Binding-site contacts:
Ligand atom O1B contacts residue GLY523 of chain 3.C at 3.8 Å.
Ligand atom O1G contacts residue ARG635 of chain 3.D at 3.1 Å (salt-bridge).
Ligand atom C2 contacts residue ILE656 of chain 3.C at 3.7 Å (hydrophobic).
Ligand atom O2G contacts residue PRO520 of chain 3.C at 3.2 Å.
Ligand atom O1B contacts residue THR525 of chain 3.C at 2.7 Å (h-bond).
Ligand atom O1A contacts residue LEU526 of chain 3.C at 3.7 Å.
Ligand atom O1G contacts residue ASN624 of chain 3.C at 3.3 Å (h-bond).
Ligand atom O3G contacts residue LYS524 of chain 3.C at 3.4 Å.
Ligand atom N3 contacts residue LEU526 of chain 3.C at 3.7 Å.
Ligand atom O1A contacts residue GLY523 of chain 3.C at 3.0 Å.
Ligand atom O2A contacts residue LEU526 of chain 3.C at 3.5 Å.
Ligand atom O2A contacts residue THR525 of chain 3.C at 3.2 Å.
Ligand atom O2G contacts residue GLY521 of chain 3.C at 3.8 Å.
Ligand atom C8 contacts residue GLY523 of chain 3.C at 3.8 Å.
Ligand atom C5' contacts residue GLY521 of chain 3.C at 3.5 Å.
Ligand atom O2B contacts residue CYS522 of chain 3.C at 2.6 Å (h-bond).
Ligand atom C4 contacts residue LEU526 of chain 3.C at 3.8 Å (hydrophobic).
Ligand atom N7 contacts residue GLY523 of chain 3.C at 3.2 Å.
Ligand atom O2B contacts residue LYS524 of chain 3.C at 3.8 Å.
Ligand atom N7 contacts residue CYS522 of chain 3.C at 3.3 Å (h-bond).
Ligand atom O2B contacts residue GLY523 of chain 3.C at 2.8 Å (h-bond).
Ligand atom N6 contacts residue ILE479 of chain 3.C at 3.7 Å.
Ligand atom O1B contacts residue LYS524 of chain 3.C at 3.1 Å.
Ligand atom N1 contacts residue ILE656 of chain 3.C at 3.7 Å.
Ligand atom O2G contacts residue PRO519 of chain 3.C at 3.0 Å (h-bond).
Ligand atom N3 contacts residue ILE656 of chain 3.C at 3.8 Å.
Ligand atom N7 contacts residue GLY521 of chain 3.C at 3.8 Å.
Ligand atom O2' contacts residue THR688 of chain 3.C at 3.1 Å (h-bond).
Ligand atom C2' contacts residue THR688 of chain 3.C at 3.8 Å.
Ligand atom C2 contacts residue ASP478 of chain 3.C at 3.1 Å.
Ligand atom C8 contacts residue GLY521 of chain 3.C at 3.2 Å.
Ligand atom O4' contacts residue GLY521 of chain 3.C at 3.8 Å.
Ligand atom O2G contacts residue LYS524 of chain 3.C at 3.0 Å (salt-bridge).
Ligand atom C1' contacts residue THR688 of chain 3.C at 3.5 Å.
Ligand atom N1 contacts residue ASP478 of chain 3.C at 2.9 Å (salt-bridge).
Ligand atom O2B contacts residue GLY521 of chain 3.C at 3.4 Å.
Ligand atom O3G contacts residue ASP577 of chain 3.C at 3.1 Å (salt-bridge).
Ligand atom O3A contacts residue THR525 of chain 3.C at 3.8 Å.
Ligand atom N1 contacts residue ILE479 of chain 3.C at 3.7 Å.
Ligand atom C2' contacts residue LEU526 of chain 3.C at 3.8 Å (hydrophobic).

Sequence of chain 3.C:
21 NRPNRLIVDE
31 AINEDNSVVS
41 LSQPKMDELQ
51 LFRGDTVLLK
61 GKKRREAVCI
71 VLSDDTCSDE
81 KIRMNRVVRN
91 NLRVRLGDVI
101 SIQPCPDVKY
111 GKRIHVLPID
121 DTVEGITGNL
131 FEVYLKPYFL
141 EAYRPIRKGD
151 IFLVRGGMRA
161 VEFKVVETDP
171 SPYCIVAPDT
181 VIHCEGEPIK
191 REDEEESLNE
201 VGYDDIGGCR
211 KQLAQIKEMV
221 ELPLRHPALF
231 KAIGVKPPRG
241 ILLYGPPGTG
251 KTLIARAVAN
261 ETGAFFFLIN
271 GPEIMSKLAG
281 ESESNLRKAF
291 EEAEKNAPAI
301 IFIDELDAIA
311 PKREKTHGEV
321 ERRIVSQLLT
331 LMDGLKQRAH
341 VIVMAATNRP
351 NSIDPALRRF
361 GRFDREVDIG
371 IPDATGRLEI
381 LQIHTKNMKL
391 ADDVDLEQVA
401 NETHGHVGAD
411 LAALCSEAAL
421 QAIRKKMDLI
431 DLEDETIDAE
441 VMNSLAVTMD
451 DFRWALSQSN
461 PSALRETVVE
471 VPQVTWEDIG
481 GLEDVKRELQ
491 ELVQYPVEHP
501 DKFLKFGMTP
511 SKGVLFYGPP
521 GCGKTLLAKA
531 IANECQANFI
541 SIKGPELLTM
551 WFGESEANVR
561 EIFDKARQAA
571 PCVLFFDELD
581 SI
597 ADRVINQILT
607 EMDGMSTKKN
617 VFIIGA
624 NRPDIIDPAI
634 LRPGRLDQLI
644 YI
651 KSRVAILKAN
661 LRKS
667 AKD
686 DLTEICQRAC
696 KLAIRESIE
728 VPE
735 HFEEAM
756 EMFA

Sequence of chain 3.D:
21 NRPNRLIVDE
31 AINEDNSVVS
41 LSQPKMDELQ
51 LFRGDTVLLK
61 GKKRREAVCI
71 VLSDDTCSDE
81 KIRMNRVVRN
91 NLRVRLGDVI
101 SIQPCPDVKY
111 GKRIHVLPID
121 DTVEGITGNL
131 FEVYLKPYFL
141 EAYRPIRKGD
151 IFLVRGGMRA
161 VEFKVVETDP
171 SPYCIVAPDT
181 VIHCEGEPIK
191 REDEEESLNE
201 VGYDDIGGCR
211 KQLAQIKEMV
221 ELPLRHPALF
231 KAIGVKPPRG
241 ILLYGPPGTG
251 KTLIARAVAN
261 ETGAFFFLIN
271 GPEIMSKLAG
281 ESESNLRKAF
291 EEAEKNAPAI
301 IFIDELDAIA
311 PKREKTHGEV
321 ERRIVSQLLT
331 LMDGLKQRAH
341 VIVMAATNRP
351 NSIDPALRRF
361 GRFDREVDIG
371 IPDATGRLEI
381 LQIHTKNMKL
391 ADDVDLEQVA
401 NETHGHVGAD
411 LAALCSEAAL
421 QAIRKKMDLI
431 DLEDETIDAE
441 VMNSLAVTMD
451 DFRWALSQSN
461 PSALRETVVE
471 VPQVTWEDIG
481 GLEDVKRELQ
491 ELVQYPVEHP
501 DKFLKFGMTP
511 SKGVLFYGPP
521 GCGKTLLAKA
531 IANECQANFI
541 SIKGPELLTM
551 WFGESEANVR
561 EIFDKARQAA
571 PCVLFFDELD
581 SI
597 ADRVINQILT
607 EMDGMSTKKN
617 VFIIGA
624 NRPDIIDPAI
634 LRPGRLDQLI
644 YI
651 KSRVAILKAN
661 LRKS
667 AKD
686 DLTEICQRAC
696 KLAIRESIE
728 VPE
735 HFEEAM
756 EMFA

A protein and the small-molecule ligand that binds it are described below.
Small molecule (SMILES): Nc1ncnc2c1ncn2[C@@H]1O[C@H](CO[P](=O)(O)O[P](=O)(O)NP(=O)(O)O)[C@@H](O)[C@H]1O